Binding-site contacts:
Ligand atom O5 contacts residue ILE84 of chain 1.C at 4.4 Å.
Ligand atom O3 contacts residue CYS83 of chain 1.C at 3.2 Å.
Ligand atom O2 contacts residue ASN108 of chain 1.C at 2.9 Å (h-bond).
Ligand atom C4 contacts residue LYS141 of chain 1.D at 3.1 Å.
Ligand atom O3 contacts residue ARG60 of chain 1.C at 4.1 Å.
Ligand atom O2 contacts residue GLY295 of chain 1.C at 4.2 Å.
Ligand atom C5 contacts residue SER61 of chain 1.C at 2.7 Å.
Ligand atom O1 contacts residue ASN108 of chain 1.C at 3.8 Å.
Ligand atom O3 contacts residue SER61 of chain 1.C at 2.9 Å (h-bond).
Ligand atom O1 contacts residue ILE304 of chain 1.C at 4.5 Å.
Ligand atom C1 contacts residue ASN108 of chain 1.C at 3.6 Å.
Ligand atom O1 contacts residue ILE84 of chain 1.C at 2.7 Å (h-bond).
Ligand atom O2 contacts residue ILE304 of chain 1.C at 3.8 Å.
Ligand atom O4 contacts residue SER61 of chain 1.C at 2.6 Å (h-bond).
Ligand atom C5 contacts residue CYS83 of chain 1.C at 4.3 Å (hydrophobic).
Ligand atom C1 contacts residue CYS83 of chain 1.C at 4.0 Å (hydrophobic).
Ligand atom C1 contacts residue ILE304 of chain 1.C at 4.5 Å (hydrophobic).
Ligand atom C2 contacts residue CYS83 of chain 1.C at 4.2 Å (hydrophobic).
Ligand atom O5 contacts residue CYS83 of chain 1.C at 4.3 Å.
Ligand atom C5 contacts residue ARG60 of chain 1.C at 3.8 Å.
Ligand atom O4 contacts residue ARG60 of chain 1.C at 3.5 Å (salt-bridge).
Ligand atom C3 contacts residue LYS141 of chain 1.D at 3.5 Å.
Ligand atom C4 contacts residue SER61 of chain 1.C at 3.4 Å.
Ligand atom O1 contacts residue CYS83 of chain 1.C at 3.4 Å.
Ligand atom C1 contacts residue ILE84 of chain 1.C at 3.9 Å (hydrophobic).
Ligand atom C2 contacts residue LYS141 of chain 1.D at 4.4 Å.

This small molecule binds to this protein.
Small molecule (SMILES): O=C(O)CCC(=O)C(=O)O

Sequence of chain 1.D:
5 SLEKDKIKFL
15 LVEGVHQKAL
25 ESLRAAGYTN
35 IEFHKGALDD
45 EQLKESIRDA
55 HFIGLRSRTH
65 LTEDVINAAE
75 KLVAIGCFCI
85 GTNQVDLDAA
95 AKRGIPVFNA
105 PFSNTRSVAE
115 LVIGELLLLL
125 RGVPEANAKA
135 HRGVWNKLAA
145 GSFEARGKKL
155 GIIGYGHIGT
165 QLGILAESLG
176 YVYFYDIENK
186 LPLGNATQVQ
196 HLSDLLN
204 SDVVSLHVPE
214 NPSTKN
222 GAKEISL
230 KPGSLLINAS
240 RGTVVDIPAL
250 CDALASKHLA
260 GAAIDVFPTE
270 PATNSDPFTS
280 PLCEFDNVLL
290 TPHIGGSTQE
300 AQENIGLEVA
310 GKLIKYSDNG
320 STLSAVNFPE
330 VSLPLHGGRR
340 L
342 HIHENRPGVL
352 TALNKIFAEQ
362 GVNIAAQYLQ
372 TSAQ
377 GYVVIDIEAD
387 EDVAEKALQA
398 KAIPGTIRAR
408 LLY

Sequence of chain 1.C:
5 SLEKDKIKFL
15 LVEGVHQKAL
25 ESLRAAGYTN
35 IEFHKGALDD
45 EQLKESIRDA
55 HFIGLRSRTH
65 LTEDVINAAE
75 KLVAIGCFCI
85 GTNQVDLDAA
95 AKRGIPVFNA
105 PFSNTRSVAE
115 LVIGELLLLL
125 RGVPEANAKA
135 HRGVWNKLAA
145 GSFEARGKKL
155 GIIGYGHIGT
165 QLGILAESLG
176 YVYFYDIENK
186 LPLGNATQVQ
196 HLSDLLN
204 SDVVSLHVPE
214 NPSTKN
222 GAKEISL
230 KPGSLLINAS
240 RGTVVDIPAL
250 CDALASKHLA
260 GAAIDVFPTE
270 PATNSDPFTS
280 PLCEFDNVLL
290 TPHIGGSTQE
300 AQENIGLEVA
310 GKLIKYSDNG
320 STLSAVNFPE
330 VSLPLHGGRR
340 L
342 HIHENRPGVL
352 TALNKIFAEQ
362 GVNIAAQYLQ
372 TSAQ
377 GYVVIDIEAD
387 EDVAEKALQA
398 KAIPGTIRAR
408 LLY